Binding-site contacts:
Ligand atom CAP contacts residue VAL1009 of chain 1.D at 3.9 Å (hydrophobic).
Ligand atom CBA contacts residue VAL1078 of chain 1.D at 4.2 Å (hydrophobic).
Ligand atom OAG contacts residue PHE923 of chain 1.A at 4.3 Å.
Ligand atom CAV contacts residue GLY993 of chain 1.A at 3.9 Å.
Ligand atom CAA contacts residue VAL1078 of chain 1.D at 3.9 Å (hydrophobic).
Ligand atom OAW contacts residue TYR922 of chain 1.A at 4.1 Å.
Ligand atom OAH contacts residue VAL1109 of chain 1.A at 3.4 Å.
Ligand atom CAD contacts residue GLY993 of chain 1.A at 3.7 Å.
Ligand atom CAX contacts residue LYS994 of chain 1.A at 4.2 Å.
Ligand atom OAH contacts residue GLN1113 of chain 1.A at 3.7 Å.
Ligand atom CAY contacts residue MET990 of chain 1.A at 4.2 Å (hydrophobic).
Ligand atom CAR contacts residue TYR922 of chain 1.A at 3.6 Å (hydrophobic).
Ligand atom CAK contacts residue LEU976 of chain 1.A at 3.6 Å (hydrophobic).
Ligand atom CAZ contacts residue GLY993 of chain 1.A at 4.3 Å.
Ligand atom CAZ contacts residue VAL989 of chain 1.A at 4.2 Å (hydrophobic).
Ligand atom CAI contacts residue VAL989 of chain 1.A at 3.7 Å (hydrophobic).
Ligand atom CAM contacts residue LYS994 of chain 1.A at 4.2 Å.
Ligand atom OAG contacts residue MET990 of chain 1.A at 3.5 Å (h-bond).
Ligand atom OAH contacts residue MET990 of chain 1.A at 3.7 Å.
Ligand atom CAT contacts residue TYR922 of chain 1.A at 4.1 Å (hydrophobic).
Ligand atom CAB contacts residue SER1012 of chain 1.D at 3.5 Å.
Ligand atom CAL contacts residue LYS994 of chain 1.A at 4.0 Å.
Ligand atom CBE contacts residue VAL973 of chain 1.A at 4.0 Å (hydrophobic).
Ligand atom CAB contacts residue LEU1075 of chain 1.D at 4.0 Å (hydrophobic).
Ligand atom CAN contacts residue SER1012 of chain 1.D at 3.6 Å.
Ligand atom CAM contacts residue MET990 of chain 1.A at 3.8 Å (hydrophobic).
Ligand atom CAQ contacts residue LEU976 of chain 1.A at 4.0 Å (hydrophobic).
Ligand atom CAB contacts residue PHE1013 of chain 1.D at 3.7 Å (hydrophobic).
Ligand atom OAF contacts residue GLN1113 of chain 1.A at 3.8 Å.
Ligand atom CBA contacts residue TYR1079 of chain 1.D at 4.3 Å (hydrophobic).
Ligand atom CAA contacts residue ILE969 of chain 1.A at 4.2 Å (hydrophobic).
Ligand atom CBG contacts residue LEU976 of chain 1.A at 4.2 Å (hydrophobic).
Ligand atom CAO contacts residue SER1012 of chain 1.D at 4.1 Å.
Ligand atom CAP contacts residue VAL1082 of chain 1.D at 4.2 Å (hydrophobic).
Ligand atom CAV contacts residue VAL989 of chain 1.A at 3.6 Å (hydrophobic).
Ligand atom CAN contacts residue ILE969 of chain 1.A at 4.3 Å (hydrophobic).
Ligand atom OAH contacts residue LYS994 of chain 1.A at 3.9 Å.
Ligand atom CBC contacts residue TYR922 of chain 1.A at 3.9 Å (hydrophobic).
Ligand atom CAX contacts residue GLN1113 of chain 1.A at 4.1 Å.
Ligand atom CAU contacts residue VAL973 of chain 1.A at 4.2 Å (hydrophobic).

Sequence of chain 1.D:
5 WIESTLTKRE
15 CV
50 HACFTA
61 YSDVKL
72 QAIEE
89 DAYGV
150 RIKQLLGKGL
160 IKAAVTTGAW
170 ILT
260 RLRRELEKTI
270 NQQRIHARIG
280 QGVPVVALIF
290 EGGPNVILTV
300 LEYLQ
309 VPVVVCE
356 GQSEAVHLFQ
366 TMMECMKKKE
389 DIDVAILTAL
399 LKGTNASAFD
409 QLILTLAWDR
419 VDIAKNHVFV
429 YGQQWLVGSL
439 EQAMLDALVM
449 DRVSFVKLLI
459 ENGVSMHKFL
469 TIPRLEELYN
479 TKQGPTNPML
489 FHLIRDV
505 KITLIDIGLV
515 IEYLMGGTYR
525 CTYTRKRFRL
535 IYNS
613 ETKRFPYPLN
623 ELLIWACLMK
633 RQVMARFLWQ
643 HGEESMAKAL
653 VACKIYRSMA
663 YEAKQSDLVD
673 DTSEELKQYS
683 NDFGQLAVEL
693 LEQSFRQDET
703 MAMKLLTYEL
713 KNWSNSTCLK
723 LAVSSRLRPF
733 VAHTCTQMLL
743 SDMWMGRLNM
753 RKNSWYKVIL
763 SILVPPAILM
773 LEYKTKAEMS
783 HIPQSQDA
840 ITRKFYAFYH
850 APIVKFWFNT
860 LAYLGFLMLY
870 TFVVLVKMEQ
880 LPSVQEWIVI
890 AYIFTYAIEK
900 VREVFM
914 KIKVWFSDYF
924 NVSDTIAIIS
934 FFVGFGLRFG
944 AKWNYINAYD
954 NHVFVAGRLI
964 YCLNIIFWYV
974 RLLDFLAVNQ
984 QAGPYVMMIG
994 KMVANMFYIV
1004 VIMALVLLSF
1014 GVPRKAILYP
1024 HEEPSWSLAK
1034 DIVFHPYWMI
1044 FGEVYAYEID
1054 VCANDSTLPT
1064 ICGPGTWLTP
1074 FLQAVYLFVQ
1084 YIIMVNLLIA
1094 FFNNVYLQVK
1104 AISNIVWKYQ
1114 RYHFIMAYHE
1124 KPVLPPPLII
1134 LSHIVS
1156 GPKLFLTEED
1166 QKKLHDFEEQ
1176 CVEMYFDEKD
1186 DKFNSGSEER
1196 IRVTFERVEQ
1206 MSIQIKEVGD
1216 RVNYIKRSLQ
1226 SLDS

This protein binds this small molecule.
Small molecule (SMILES): CC(C)CCC[C@@H](C)[C@H]1CC[C@H]2[C@@H]3CC=C4C[C@@H](OC(=O)CCC(=O)O)CC[C@]4(C)[C@H]3CC[C@]12C

Sequence of chain 1.A:
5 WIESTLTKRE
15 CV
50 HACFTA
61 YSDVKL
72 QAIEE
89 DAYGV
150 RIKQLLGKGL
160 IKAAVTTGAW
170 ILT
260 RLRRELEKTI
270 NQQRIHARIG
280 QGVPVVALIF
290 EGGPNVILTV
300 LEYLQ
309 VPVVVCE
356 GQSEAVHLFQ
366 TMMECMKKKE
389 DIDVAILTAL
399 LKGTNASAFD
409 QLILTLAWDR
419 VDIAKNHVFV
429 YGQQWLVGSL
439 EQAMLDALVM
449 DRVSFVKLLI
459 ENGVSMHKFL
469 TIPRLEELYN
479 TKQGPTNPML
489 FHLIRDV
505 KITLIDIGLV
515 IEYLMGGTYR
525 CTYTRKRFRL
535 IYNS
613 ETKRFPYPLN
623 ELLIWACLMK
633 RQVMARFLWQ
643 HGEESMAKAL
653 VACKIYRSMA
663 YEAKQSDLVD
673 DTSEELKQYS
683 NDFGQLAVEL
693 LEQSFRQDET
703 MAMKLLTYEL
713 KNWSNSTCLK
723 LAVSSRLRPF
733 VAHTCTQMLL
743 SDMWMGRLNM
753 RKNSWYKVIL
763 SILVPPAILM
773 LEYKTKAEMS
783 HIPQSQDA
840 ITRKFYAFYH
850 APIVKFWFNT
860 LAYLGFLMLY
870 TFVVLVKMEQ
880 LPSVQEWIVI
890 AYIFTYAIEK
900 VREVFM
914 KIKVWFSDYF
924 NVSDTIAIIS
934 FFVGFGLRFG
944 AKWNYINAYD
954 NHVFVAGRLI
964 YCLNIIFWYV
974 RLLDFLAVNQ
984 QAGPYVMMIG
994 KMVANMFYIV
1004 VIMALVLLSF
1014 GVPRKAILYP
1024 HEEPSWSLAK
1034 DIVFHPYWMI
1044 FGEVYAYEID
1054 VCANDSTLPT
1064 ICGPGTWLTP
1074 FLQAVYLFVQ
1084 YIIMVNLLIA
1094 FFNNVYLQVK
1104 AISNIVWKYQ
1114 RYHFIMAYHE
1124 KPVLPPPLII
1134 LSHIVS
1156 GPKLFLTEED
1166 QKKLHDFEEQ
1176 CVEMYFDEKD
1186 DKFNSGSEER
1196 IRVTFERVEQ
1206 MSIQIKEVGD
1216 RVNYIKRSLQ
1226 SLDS